Binding-site contacts:
Ligand atom C7 contacts residue TRP222 of chain 2.C at 3.6 Å (hydrophobic).
Ligand atom C7 contacts residue SER219 of chain 2.C at 3.9 Å.
Ligand atom C3 contacts residue TRP222 of chain 2.C at 3.9 Å (hydrophobic).
Ligand atom O6 contacts residue TRP222 of chain 2.C at 4.2 Å.
Ligand atom C7 contacts residue PRO221 of chain 2.C at 4.2 Å (hydrophobic).
Ligand atom C2 contacts residue TRP222 of chain 2.C at 4.1 Å (hydrophobic).
Ligand atom C5 contacts residue ASN165 of chain 2.E at 3.6 Å.
Ligand atom C5 contacts residue TRP222 of chain 2.C at 4.1 Å (hydrophobic).
Ligand atom O5 contacts residue TRP222 of chain 2.C at 3.9 Å.
Ligand atom C2 contacts residue ASN165 of chain 2.E at 2.4 Å.
Ligand atom C8 contacts residue SER219 of chain 2.C at 3.8 Å.
Ligand atom O5 contacts residue TRP222 of chain 2.C at 4.2 Å.
Ligand atom O4 contacts residue TRP222 of chain 2.C at 4.1 Å.
Ligand atom C8 contacts residue VAL242 of chain 2.E at 4.1 Å (hydrophobic).
Ligand atom C6 contacts residue TRP222 of chain 2.C at 3.5 Å (hydrophobic).
Ligand atom C3 contacts residue ASN165 of chain 2.E at 3.8 Å.
Ligand atom C5 contacts residue THR167 of chain 2.E at 3.8 Å.
Ligand atom C6 contacts residue VAL244 of chain 2.E at 4.3 Å (hydrophobic).
Ligand atom C2 contacts residue TRP222 of chain 2.C at 4.0 Å (hydrophobic).
Ligand atom C1 contacts residue ASN165 of chain 2.E at 1.4 Å.
Ligand atom C6 contacts residue THR167 of chain 2.E at 2.8 Å.
Ligand atom C8 contacts residue TRP222 of chain 2.C at 4.0 Å (hydrophobic).
Ligand atom O6 contacts residue THR167 of chain 2.E at 2.6 Å (h-bond).
Ligand atom N2 contacts residue ASN165 of chain 2.E at 2.8 Å (h-bond).
Ligand atom O7 contacts residue TRP222 of chain 2.C at 2.7 Å (h-bond).
Ligand atom O7 contacts residue PRO221 of chain 2.C at 3.4 Å.
Ligand atom C8 contacts residue PRO221 of chain 2.C at 4.1 Å (hydrophobic).
Ligand atom C4 contacts residue ASN165 of chain 2.E at 4.2 Å.
Ligand atom O3 contacts residue TRP222 of chain 2.C at 4.1 Å.
Ligand atom O7 contacts residue ASN165 of chain 2.E at 4.0 Å.
Ligand atom C7 contacts residue ASN165 of chain 2.E at 3.7 Å.
Ligand atom C1 contacts residue SER219 of chain 2.C at 3.9 Å.
Ligand atom O7 contacts residue ARG220 of chain 2.C at 4.1 Å.
Ligand atom C2 contacts residue SER219 of chain 2.C at 4.1 Å.
Ligand atom C5 contacts residue TRP222 of chain 2.C at 4.2 Å (hydrophobic).
Ligand atom O5 contacts residue ASN165 of chain 2.E at 2.3 Å (h-bond).
Ligand atom C1 contacts residue TRP222 of chain 2.C at 3.4 Å (hydrophobic).
Ligand atom C4 contacts residue TRP222 of chain 2.C at 3.9 Å (hydrophobic).
Ligand atom O5 contacts residue THR167 of chain 2.E at 3.6 Å (h-bond).
Ligand atom N2 contacts residue SER219 of chain 2.C at 3.1 Å (h-bond).

Sequence of chain 2.C:
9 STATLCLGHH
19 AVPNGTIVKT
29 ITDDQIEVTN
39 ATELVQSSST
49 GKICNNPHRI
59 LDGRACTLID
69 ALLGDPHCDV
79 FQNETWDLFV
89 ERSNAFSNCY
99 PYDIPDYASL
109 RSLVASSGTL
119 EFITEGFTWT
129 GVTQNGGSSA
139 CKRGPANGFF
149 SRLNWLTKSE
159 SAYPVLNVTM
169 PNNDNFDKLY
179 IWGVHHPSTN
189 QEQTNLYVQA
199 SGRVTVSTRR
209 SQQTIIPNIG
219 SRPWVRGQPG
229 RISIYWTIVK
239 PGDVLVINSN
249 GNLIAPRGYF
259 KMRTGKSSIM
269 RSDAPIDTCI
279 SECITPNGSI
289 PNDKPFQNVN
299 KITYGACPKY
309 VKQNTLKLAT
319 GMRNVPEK

A protein and the small-molecule ligand that binds it are described below.
Small molecule (SMILES): CC(=O)N[C@H]1[C@H](O[C@H]2[C@H](O)[C@@H](NC(C)=O)CO[C@@H]2CO)O[C@H](CO)[C@@H](O[C@@H]2O[C@H](CO)[C@@H](O)[C@H](O[C@H]3O[C@H](CO)[C@@H](O)[C@H](O)[C@@H]3O)[C@@H]2O)[C@@H]1O

Sequence of chain 2.E:
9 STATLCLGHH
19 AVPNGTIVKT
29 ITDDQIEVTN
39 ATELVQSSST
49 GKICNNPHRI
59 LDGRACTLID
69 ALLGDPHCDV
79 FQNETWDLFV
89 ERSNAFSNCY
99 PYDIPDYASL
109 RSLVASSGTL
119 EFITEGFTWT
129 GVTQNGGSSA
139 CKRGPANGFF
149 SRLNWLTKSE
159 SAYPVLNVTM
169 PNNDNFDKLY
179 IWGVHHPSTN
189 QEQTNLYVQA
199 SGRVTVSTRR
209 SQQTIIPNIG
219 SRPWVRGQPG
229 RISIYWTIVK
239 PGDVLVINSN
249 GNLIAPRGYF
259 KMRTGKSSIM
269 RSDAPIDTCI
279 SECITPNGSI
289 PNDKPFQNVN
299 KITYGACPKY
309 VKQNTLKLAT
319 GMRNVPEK